A protein and the small-molecule ligand that binds it are described below.
Small molecule (SMILES): CC(=O)N[C@@H]1[C@@H](O)[C@H](O)[C@@H](CO)O[C@H]1O

Binding-site contacts:
Ligand atom C8 contacts residue THR341 of chain 2.D at 4.1 Å.
Ligand atom C8 contacts residue NAG1 of chain 2.X at 4.3 Å.
Ligand atom C3 contacts residue NAG1 of chain 2.X at 4.1 Å.
Ligand atom O4 contacts residue NAG1 of chain 2.X at 4.4 Å.
Ligand atom N2 contacts residue ASN332 of chain 2.D at 2.9 Å (h-bond).
Ligand atom N2 contacts residue SER357 of chain 2.D at 4.3 Å.
Ligand atom C1 contacts residue ASN332 of chain 2.D at 1.4 Å.
Ligand atom O7 contacts residue SER357 of chain 2.D at 3.2 Å (h-bond).
Ligand atom C2 contacts residue ASN332 of chain 2.D at 2.4 Å.
Ligand atom O7 contacts residue NAG1 of chain 2.X at 3.1 Å (h-bond).
Ligand atom C3 contacts residue ASN332 of chain 2.D at 3.8 Å.
Ligand atom C8 contacts residue ASN332 of chain 2.D at 4.4 Å.
Ligand atom O7 contacts residue ASN355 of chain 2.D at 3.5 Å (h-bond).
Ligand atom C4 contacts residue NAG1 of chain 2.X at 4.0 Å.
Ligand atom C7 contacts residue SER357 of chain 2.D at 4.0 Å.
Ligand atom C2 contacts residue SER357 of chain 2.D at 3.8 Å.
Ligand atom C6 contacts residue NAG1 of chain 2.X at 4.4 Å.
Ligand atom C7 contacts residue SER333 of chain 2.D at 4.3 Å.
Ligand atom N2 contacts residue NAG1 of chain 2.X at 4.3 Å.
Ligand atom O3 contacts residue NAG1 of chain 2.X at 3.4 Å (h-bond).
Ligand atom C7 contacts residue ASN332 of chain 2.D at 3.3 Å.
Ligand atom C8 contacts residue SER333 of chain 2.D at 3.9 Å.
Ligand atom O7 contacts residue ASN332 of chain 2.D at 3.4 Å (h-bond).
Ligand atom C1 contacts residue SER357 of chain 2.D at 3.6 Å.
Ligand atom C4 contacts residue ASN332 of chain 2.D at 4.2 Å.
Ligand atom C5 contacts residue ASN332 of chain 2.D at 3.7 Å.
Ligand atom C2 contacts residue NAG1 of chain 2.X at 4.2 Å.
Ligand atom O5 contacts residue SER357 of chain 2.D at 3.8 Å.
Ligand atom N2 contacts residue SER333 of chain 2.D at 4.1 Å.
Ligand atom O6 contacts residue NAG1 of chain 2.X at 3.5 Å (h-bond).
Ligand atom O5 contacts residue ASN332 of chain 2.D at 2.4 Å (h-bond).
Ligand atom C7 contacts residue NAG1 of chain 2.X at 3.8 Å.

Sequence of chain 2.D:
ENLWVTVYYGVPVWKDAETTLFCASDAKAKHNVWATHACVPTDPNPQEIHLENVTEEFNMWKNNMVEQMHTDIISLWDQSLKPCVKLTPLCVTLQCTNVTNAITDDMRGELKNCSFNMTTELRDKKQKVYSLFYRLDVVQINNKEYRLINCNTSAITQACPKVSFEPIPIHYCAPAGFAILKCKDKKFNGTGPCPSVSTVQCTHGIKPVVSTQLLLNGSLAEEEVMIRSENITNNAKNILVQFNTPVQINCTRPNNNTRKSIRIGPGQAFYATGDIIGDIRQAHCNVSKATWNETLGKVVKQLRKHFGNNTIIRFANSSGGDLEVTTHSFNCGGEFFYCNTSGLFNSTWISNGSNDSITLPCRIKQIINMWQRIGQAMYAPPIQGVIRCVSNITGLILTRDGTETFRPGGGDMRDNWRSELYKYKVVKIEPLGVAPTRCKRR